This small molecule binds to this protein.
Small molecule (SMILES): O=C(O)/C=C/c1ccccc1/C=C/C(=O)O

Sequence of chain 1.A:
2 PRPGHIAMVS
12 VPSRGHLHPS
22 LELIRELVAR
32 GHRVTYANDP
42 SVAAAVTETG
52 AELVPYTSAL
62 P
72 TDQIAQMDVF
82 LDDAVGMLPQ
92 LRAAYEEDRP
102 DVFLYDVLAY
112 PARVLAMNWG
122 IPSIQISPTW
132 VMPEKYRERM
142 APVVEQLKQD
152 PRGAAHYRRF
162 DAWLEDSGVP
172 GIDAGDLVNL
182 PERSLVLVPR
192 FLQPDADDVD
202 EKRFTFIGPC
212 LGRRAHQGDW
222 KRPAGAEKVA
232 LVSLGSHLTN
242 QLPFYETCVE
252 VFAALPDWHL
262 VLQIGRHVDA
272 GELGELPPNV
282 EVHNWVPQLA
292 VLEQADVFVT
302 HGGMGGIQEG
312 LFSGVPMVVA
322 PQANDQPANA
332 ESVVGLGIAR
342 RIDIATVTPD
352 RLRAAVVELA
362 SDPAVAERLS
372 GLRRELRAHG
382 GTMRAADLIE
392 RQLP

Sequence of chain 1.E:
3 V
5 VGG

Binding-site contacts:
Ligand atom C4 contacts residue LEU109 of chain 1.A at 4.1 Å (hydrophobic).
Ligand atom C7 contacts residue LEU109 of chain 1.A at 3.9 Å (hydrophobic).
Ligand atom C12 contacts residue VAL3 of chain 1.E at 4.1 Å (hydrophobic).
Ligand atom C4 contacts residue MEA4 of chain 1.E at 3.9 Å.
Ligand atom C7 contacts residue HIS17 of chain 1.A at 4.0 Å.
Ligand atom O3 contacts residue DBB1 of chain 1.E at 4.0 Å.
Ligand atom C1 contacts residue THR130 of chain 1.A at 4.4 Å.
Ligand atom O3 contacts residue ASN325 of chain 1.A at 4.0 Å.
Ligand atom O2 contacts residue GLY6 of chain 1.E at 4.3 Å.
Ligand atom O2 contacts residue DBB1 of chain 1.E at 2.3 Å (h-bond).
Ligand atom C11 contacts residue DBB1 of chain 1.E at 2.6 Å.
Ligand atom C8 contacts residue MEA4 of chain 1.E at 4.3 Å.
Ligand atom C12 contacts residue MEA4 of chain 1.E at 4.0 Å.
Ligand atom C5 contacts residue HIS17 of chain 1.A at 3.5 Å.
Ligand atom C6 contacts residue MEA4 of chain 1.E at 3.8 Å.
Ligand atom C12 contacts residue DLE9 of chain 1.E at 3.2 Å.
Ligand atom O2 contacts residue MEA4 of chain 1.E at 4.0 Å.
Ligand atom O2 contacts residue VAL5 of chain 1.E at 3.2 Å (h-bond).
Ligand atom C3 contacts residue MEA4 of chain 1.E at 3.4 Å.
Ligand atom O2 contacts residue DVA8 of chain 1.E at 3.3 Å (h-bond).
Ligand atom O2 contacts residue DLE9 of chain 1.E at 3.1 Å (h-bond).
Ligand atom C10 contacts residue DBB1 of chain 1.E at 3.1 Å.
Ligand atom C8 contacts residue HIS17 of chain 1.A at 4.2 Å.
Ligand atom C4 contacts residue HIS17 of chain 1.A at 4.2 Å.
Ligand atom C12 contacts residue DBB1 of chain 1.E at 1.5 Å.
Ligand atom C11 contacts residue MEA4 of chain 1.E at 3.3 Å.
Ligand atom C1 contacts residue VAL108 of chain 1.A at 3.9 Å (hydrophobic).
Ligand atom C6 contacts residue THR130 of chain 1.A at 4.0 Å.
Ligand atom C11 contacts residue DLE9 of chain 1.E at 4.3 Å.
Ligand atom C12 contacts residue DVA8 of chain 1.E at 4.3 Å.
Ligand atom O3 contacts residue PHE81 of chain 1.A at 3.8 Å.
Ligand atom C6 contacts residue VAL108 of chain 1.A at 3.9 Å (hydrophobic).
Ligand atom C2 contacts residue MEA4 of chain 1.E at 3.4 Å.
Ligand atom C1 contacts residue MEA4 of chain 1.E at 3.5 Å.
Ligand atom C9 contacts residue HIS17 of chain 1.A at 4.4 Å.
Ligand atom O2 contacts residue VAL3 of chain 1.E at 4.2 Å.
Ligand atom C10 contacts residue MEA4 of chain 1.E at 3.7 Å.
Ligand atom C12 contacts residue VAL5 of chain 1.E at 3.9 Å (hydrophobic).
Ligand atom C6 contacts residue HIS17 of chain 1.A at 4.4 Å.
Ligand atom C5 contacts residue MEA4 of chain 1.E at 4.0 Å.